Sequence of chain 1.E:
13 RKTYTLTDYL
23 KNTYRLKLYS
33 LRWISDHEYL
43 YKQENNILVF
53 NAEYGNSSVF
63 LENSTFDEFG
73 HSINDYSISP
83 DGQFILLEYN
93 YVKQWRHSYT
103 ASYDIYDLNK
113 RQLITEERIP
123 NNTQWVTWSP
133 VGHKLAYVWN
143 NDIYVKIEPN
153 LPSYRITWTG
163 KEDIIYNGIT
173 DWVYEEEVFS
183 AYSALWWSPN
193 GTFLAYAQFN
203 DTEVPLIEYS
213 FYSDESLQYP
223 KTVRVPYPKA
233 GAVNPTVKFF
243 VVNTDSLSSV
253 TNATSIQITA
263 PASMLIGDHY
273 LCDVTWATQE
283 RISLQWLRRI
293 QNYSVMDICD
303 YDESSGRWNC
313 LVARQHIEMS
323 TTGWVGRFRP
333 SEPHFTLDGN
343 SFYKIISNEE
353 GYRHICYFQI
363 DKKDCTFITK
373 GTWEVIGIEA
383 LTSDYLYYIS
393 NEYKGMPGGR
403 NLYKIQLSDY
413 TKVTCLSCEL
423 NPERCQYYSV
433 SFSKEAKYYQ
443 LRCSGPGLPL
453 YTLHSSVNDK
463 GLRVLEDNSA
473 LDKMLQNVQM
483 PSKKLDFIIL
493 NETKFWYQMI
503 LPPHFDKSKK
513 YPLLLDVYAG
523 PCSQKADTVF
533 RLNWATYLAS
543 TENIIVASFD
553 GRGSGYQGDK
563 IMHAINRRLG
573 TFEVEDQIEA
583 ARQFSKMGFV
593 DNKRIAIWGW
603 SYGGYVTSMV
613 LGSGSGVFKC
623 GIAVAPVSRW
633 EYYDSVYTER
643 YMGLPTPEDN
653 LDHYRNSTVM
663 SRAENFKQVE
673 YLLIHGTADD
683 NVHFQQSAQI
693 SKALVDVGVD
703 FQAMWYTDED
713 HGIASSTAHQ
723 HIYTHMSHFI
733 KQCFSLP

The small molecule below binds the protein below.
Small molecule (SMILES): CC(=O)N[C@@H]1[C@@H](O)[C@H](O)[C@@H](CO)O[C@H]1O

Binding-site contacts:
Ligand atom C6 contacts residue PHE195 of chain 1.E at 4.2 Å (hydrophobic).
Ligand atom O5 contacts residue THR194 of chain 1.E at 3.5 Å (h-bond).
Ligand atom C7 contacts residue ASN192 of chain 1.E at 3.4 Å.
Ligand atom O6 contacts residue GLN281 of chain 1.E at 3.8 Å.
Ligand atom C3 contacts residue ASN192 of chain 1.E at 3.9 Å.
Ligand atom O5 contacts residue GLN281 of chain 1.E at 3.8 Å.
Ligand atom C5 contacts residue ASN192 of chain 1.E at 3.7 Å.
Ligand atom C6 contacts residue GLN281 of chain 1.E at 4.1 Å.
Ligand atom C1 contacts residue GLN281 of chain 1.E at 4.5 Å.
Ligand atom O6 contacts residue GLU282 of chain 1.E at 3.0 Å (salt-bridge).
Ligand atom O7 contacts residue ASN192 of chain 1.E at 3.5 Å (h-bond).
Ligand atom N2 contacts residue ASN192 of chain 1.E at 3.0 Å (h-bond).
Ligand atom C2 contacts residue THR194 of chain 1.E at 4.3 Å.
Ligand atom O5 contacts residue ASN192 of chain 1.E at 2.4 Å (h-bond).
Ligand atom C5 contacts residue THR194 of chain 1.E at 3.5 Å.
Ligand atom C4 contacts residue ASN192 of chain 1.E at 4.3 Å.
Ligand atom C8 contacts residue ASN192 of chain 1.E at 4.4 Å.
Ligand atom C2 contacts residue ASN192 of chain 1.E at 2.5 Å.
Ligand atom C6 contacts residue THR194 of chain 1.E at 4.4 Å.
Ligand atom C6 contacts residue GLU282 of chain 1.E at 3.8 Å.
Ligand atom C1 contacts residue ASN192 of chain 1.E at 1.4 Å.
Ligand atom C1 contacts residue THR194 of chain 1.E at 3.2 Å.